Binding-site contacts:
Ligand atom C3 contacts residue ASN169 of chain 3.E at 3.8 Å.
Ligand atom C6 contacts residue ASN240 of chain 3.E at 3.7 Å.
Ligand atom C5 contacts residue ASN240 of chain 3.E at 3.9 Å.
Ligand atom C2 contacts residue ASN169 of chain 3.E at 2.7 Å.
Ligand atom C2 contacts residue ASN240 of chain 3.E at 4.5 Å.
Ligand atom O6 contacts residue SER221 of chain 2.E at 3.1 Å.
Ligand atom C5 contacts residue ASN169 of chain 3.E at 3.3 Å.
Ligand atom N2 contacts residue ASN169 of chain 3.E at 3.0 Å (h-bond).
Ligand atom O5 contacts residue ASN169 of chain 3.E at 2.4 Å (h-bond).
Ligand atom C1 contacts residue ASN240 of chain 3.E at 4.1 Å.
Ligand atom C1 contacts residue ASN169 of chain 3.E at 1.4 Å.
Ligand atom O5 contacts residue ASN240 of chain 3.E at 3.1 Å (h-bond).
Ligand atom O6 contacts residue ALA242 of chain 3.E at 4.2 Å.
Ligand atom C4 contacts residue ASN169 of chain 3.E at 4.2 Å.
Ligand atom O6 contacts residue LYS222 of chain 2.E at 4.0 Å.
Ligand atom C7 contacts residue ASN169 of chain 3.E at 4.3 Å.
Ligand atom C4 contacts residue ASN240 of chain 3.E at 4.4 Å.
Ligand atom C6 contacts residue ASN169 of chain 3.E at 4.4 Å.
Ligand atom C6 contacts residue SER221 of chain 2.E at 4.2 Å.

This protein binds this small molecule.
Small molecule (SMILES): CC(=O)N[C@@H]1[C@@H](O)[C@H](O)[C@@H](CO)O[C@H]1O

Sequence of chain 3.E:
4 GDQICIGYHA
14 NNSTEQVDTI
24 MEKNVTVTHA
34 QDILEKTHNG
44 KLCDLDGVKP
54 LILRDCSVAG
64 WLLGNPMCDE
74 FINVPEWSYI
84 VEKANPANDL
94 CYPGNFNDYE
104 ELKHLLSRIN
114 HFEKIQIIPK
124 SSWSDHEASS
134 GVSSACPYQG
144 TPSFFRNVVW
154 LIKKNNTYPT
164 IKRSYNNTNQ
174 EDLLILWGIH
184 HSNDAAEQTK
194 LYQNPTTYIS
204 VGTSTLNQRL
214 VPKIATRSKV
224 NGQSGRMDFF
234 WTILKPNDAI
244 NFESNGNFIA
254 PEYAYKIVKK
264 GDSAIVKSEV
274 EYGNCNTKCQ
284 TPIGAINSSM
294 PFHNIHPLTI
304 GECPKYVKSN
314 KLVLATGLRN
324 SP

Sequence of chain 2.E:
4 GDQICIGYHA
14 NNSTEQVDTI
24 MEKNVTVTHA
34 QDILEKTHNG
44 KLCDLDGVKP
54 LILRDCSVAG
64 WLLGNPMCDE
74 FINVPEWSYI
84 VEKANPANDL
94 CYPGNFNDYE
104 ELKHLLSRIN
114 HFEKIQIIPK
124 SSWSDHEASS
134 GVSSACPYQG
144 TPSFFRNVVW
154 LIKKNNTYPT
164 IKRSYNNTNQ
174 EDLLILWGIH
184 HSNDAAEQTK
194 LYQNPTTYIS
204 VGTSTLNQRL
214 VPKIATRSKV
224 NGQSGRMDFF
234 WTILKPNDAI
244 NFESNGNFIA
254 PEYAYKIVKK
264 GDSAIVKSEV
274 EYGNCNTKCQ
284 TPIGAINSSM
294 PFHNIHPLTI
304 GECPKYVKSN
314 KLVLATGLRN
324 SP